Binding-site contacts:
Ligand atom N9 contacts residue TRP47 of chain 51.E at 4.0 Å.
Ligand atom O4' contacts residue GLU140 of chain 51.E at 4.1 Å.
Ligand atom N7 contacts residue LYS143 of chain 51.E at 3.7 Å.
Ligand atom N9 contacts residue LYS143 of chain 51.E at 3.8 Å.
Ligand atom C2' contacts residue LYS143 of chain 51.E at 4.5 Å.
Ligand atom C8 contacts residue TRP47 of chain 51.E at 4.0 Å (hydrophobic).
Ligand atom OP1 contacts residue LYS45 of chain 56.F at 4.3 Å.
Ligand atom O4' contacts residue TRP47 of chain 51.E at 4.0 Å.
Ligand atom N7 contacts residue TRP47 of chain 51.E at 4.0 Å.
Ligand atom C6 contacts residue TRP47 of chain 51.E at 3.9 Å (hydrophobic).
Ligand atom N9 contacts residue GLU140 of chain 51.E at 4.1 Å.
Ligand atom C2' contacts residue GLU140 of chain 51.E at 3.5 Å.
Ligand atom N3 contacts residue TRP47 of chain 51.E at 3.9 Å.
Ligand atom C5 contacts residue TRP47 of chain 51.E at 4.0 Å (hydrophobic).
Ligand atom C1' contacts residue TRP47 of chain 51.E at 4.3 Å (hydrophobic).
Ligand atom C2 contacts residue TRP47 of chain 51.E at 3.8 Å (hydrophobic).
Ligand atom C4 contacts residue TRP47 of chain 51.E at 3.9 Å (hydrophobic).
Ligand atom O2' contacts residue GLU140 of chain 51.E at 3.0 Å (salt-bridge).
Ligand atom C8 contacts residue LYS143 of chain 51.E at 2.8 Å.
Ligand atom C8 contacts residue GLU140 of chain 51.E at 4.1 Å.
Ligand atom N6 contacts residue TRP47 of chain 51.E at 4.2 Å.
Ligand atom N1 contacts residue TRP47 of chain 51.E at 3.8 Å.
Ligand atom O4' contacts residue LYS143 of chain 51.E at 4.2 Å.
Ligand atom C1' contacts residue GLU140 of chain 51.E at 3.2 Å.
Ligand atom C1' contacts residue LYS143 of chain 51.E at 4.0 Å.

Sequence of chain 56.F:
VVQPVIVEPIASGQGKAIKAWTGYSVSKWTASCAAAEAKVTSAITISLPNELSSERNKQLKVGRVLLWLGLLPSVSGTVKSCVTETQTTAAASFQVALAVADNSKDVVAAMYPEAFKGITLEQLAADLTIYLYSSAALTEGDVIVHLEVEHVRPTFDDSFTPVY

This protein binds this small molecule.
Small molecule (SMILES): Nc1ncnc2c1ncn2[C@@H]1O[C@H](COP(=O)=O)[C@@H](O[P](=O)(O)OC[C@H]2O[C@@H](n3ccc(=O)[nH]c3=O)[C@H](O)[C@@H]2O)[C@H]1O

Sequence of chain 51.E:
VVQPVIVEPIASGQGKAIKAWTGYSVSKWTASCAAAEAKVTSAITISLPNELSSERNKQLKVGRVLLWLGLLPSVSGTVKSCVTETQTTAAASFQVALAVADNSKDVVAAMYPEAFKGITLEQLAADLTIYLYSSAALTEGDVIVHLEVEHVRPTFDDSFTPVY